Sequence of chain 1.B:
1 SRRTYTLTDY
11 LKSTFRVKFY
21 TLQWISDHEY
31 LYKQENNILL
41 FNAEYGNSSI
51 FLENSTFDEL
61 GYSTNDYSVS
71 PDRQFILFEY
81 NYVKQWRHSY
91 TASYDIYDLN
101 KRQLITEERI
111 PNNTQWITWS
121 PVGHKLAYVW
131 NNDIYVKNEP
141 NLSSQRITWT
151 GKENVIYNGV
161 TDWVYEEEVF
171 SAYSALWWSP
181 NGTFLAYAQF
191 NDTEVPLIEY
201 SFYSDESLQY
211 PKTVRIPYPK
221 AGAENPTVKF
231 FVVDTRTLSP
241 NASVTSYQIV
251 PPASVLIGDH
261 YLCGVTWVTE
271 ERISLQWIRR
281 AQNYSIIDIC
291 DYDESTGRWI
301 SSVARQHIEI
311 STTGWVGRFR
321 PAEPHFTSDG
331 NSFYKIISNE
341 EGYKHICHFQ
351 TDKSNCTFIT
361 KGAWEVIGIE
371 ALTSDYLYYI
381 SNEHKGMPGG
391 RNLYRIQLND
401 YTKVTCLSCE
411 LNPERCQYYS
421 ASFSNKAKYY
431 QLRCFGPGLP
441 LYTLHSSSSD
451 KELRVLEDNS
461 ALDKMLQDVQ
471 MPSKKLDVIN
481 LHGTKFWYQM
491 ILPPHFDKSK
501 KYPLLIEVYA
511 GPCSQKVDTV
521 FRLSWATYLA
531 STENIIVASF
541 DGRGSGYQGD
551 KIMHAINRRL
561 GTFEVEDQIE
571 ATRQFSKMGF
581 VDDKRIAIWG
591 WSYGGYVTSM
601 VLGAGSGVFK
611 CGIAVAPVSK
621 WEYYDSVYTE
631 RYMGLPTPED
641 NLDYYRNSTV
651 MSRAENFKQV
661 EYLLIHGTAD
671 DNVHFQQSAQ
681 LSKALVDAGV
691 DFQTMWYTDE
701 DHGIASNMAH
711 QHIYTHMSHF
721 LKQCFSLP

Binding-site contacts:
Ligand atom O7 contacts residue ASN241 of chain 1.B at 3.6 Å (h-bond).
Ligand atom C7 contacts residue ASN241 of chain 1.B at 3.0 Å.
Ligand atom C3 contacts residue ASN241 of chain 1.B at 3.8 Å.
Ligand atom O6 contacts residue ASN241 of chain 1.B at 3.8 Å.
Ligand atom C8 contacts residue ARG298 of chain 1.D at 4.1 Å.
Ligand atom C7 contacts residue TYR247 of chain 1.D at 4.1 Å (hydrophobic).
Ligand atom C5 contacts residue VAL250 of chain 1.D at 4.4 Å (hydrophobic).
Ligand atom C8 contacts residue TYR247 of chain 1.D at 3.6 Å (hydrophobic).
Ligand atom C6 contacts residue ASN241 of chain 1.B at 4.4 Å.
Ligand atom C8 contacts residue PRO240 of chain 1.B at 3.3 Å (hydrophobic).
Ligand atom C4 contacts residue ASN241 of chain 1.B at 4.3 Å.
Ligand atom O7 contacts residue TYR247 of chain 1.D at 3.7 Å.
Ligand atom O6 contacts residue VAL250 of chain 1.D at 3.6 Å.
Ligand atom C6 contacts residue VAL250 of chain 1.D at 4.1 Å (hydrophobic).
Ligand atom C5 contacts residue ASN241 of chain 1.B at 3.7 Å.
Ligand atom O5 contacts residue VAL250 of chain 1.D at 3.5 Å.
Ligand atom C2 contacts residue ASN241 of chain 1.B at 2.4 Å.
Ligand atom N2 contacts residue ASN241 of chain 1.B at 2.8 Å (h-bond).
Ligand atom C4 contacts residue LEU256 of chain 1.D at 4.1 Å (hydrophobic).
Ligand atom C8 contacts residue SER239 of chain 1.B at 4.0 Å.
Ligand atom C1 contacts residue ASN241 of chain 1.B at 1.4 Å.
Ligand atom O4 contacts residue LEU256 of chain 1.D at 4.3 Å.
Ligand atom C8 contacts residue ASN241 of chain 1.B at 3.3 Å.
Ligand atom C6 contacts residue LEU256 of chain 1.D at 4.1 Å (hydrophobic).
Ligand atom O5 contacts residue ASN241 of chain 1.B at 2.4 Å (h-bond).
Ligand atom C1 contacts residue VAL250 of chain 1.D at 4.4 Å (hydrophobic).

The protein below binds the small molecule below.
Small molecule (SMILES): CC(=O)N[C@@H]1[C@@H](O)[C@H](O)[C@@H](CO)O[C@H]1O

Sequence of chain 1.D:
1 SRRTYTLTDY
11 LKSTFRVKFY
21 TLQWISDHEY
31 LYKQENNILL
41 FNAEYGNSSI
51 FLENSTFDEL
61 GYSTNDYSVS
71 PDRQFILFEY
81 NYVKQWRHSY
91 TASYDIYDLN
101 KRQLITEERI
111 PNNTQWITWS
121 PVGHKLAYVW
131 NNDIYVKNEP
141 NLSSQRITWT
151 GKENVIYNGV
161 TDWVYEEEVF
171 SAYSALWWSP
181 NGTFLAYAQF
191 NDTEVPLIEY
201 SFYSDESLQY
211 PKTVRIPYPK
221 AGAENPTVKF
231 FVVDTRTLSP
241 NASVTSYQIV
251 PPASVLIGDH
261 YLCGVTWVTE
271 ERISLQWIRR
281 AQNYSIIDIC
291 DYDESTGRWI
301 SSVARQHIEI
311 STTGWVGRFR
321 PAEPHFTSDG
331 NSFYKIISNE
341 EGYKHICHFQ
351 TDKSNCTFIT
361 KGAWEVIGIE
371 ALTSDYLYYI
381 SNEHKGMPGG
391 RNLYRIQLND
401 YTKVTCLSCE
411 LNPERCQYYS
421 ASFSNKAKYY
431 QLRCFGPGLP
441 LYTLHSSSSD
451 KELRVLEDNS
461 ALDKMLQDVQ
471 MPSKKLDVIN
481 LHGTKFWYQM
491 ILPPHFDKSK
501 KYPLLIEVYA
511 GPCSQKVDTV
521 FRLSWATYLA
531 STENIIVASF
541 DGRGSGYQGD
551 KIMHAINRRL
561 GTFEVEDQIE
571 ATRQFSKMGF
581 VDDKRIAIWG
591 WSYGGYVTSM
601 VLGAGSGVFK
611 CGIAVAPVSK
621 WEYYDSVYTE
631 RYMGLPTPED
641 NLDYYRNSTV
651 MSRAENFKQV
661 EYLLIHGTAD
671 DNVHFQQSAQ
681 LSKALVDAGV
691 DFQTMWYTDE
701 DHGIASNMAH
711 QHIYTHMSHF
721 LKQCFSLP